Binding-site contacts:
Ligand atom CAC contacts residue THR36 of chain 1.E at 3.9 Å.
Ligand atom OAE contacts residue THR16 of chain 1.E at 3.8 Å.
Ligand atom CAO contacts residue ALA91 of chain 1.E at 4.2 Å (hydrophobic).
Ligand atom OAF contacts residue ALA91 of chain 1.E at 4.1 Å.
Ligand atom OAF contacts residue ALA93 of chain 1.E at 4.1 Å.
Ligand atom CAR contacts residue VAL71 of chain 1.E at 4.3 Å (hydrophobic).
Ligand atom OAE contacts residue GLY13 of chain 1.E at 3.6 Å.
Ligand atom CAA contacts residue ALA93 of chain 1.E at 4.4 Å (hydrophobic).
Ligand atom CAC contacts residue TYR124 of chain 1.E at 3.7 Å (hydrophobic).
Ligand atom CAI contacts residue THR16 of chain 1.E at 3.4 Å.
Ligand atom OAE contacts residue VAL71 of chain 1.E at 4.3 Å.
Ligand atom CAG contacts residue VAL71 of chain 1.E at 4.0 Å (hydrophobic).
Ligand atom CAI contacts residue TRP24 of chain 1.E at 3.8 Å (hydrophobic).
Ligand atom CAG contacts residue LEU120 of chain 1.E at 4.3 Å (hydrophobic).
Ligand atom CAO contacts residue TYR124 of chain 1.E at 3.7 Å (hydrophobic).
Ligand atom CAQ contacts residue VAL71 of chain 1.E at 4.1 Å (hydrophobic).
Ligand atom OAE contacts residue TYR109 of chain 1.E at 4.2 Å.
Ligand atom CAM contacts residue THR16 of chain 1.E at 4.2 Å.
Ligand atom CAL contacts residue TYR124 of chain 1.E at 3.5 Å (hydrophobic).
Ligand atom CAQ contacts residue THR16 of chain 1.E at 4.0 Å.
Ligand atom CAK contacts residue PHE59 of chain 1.E at 4.3 Å (hydrophobic).
Ligand atom OAE contacts residue LEU12 of chain 1.E at 4.0 Å.
Ligand atom CAL contacts residue ALA91 of chain 1.E at 3.7 Å (hydrophobic).
Ligand atom CAU contacts residue ALA91 of chain 1.E at 3.8 Å (hydrophobic).
Ligand atom CAA contacts residue HIS63 of chain 1.E at 4.3 Å.
Ligand atom CAG contacts residue TYR109 of chain 1.E at 4.1 Å (hydrophobic).
Ligand atom CAK contacts residue ILE64 of chain 1.E at 4.3 Å (hydrophobic).
Ligand atom CAJ contacts residue PHE107 of chain 1.E at 3.7 Å (hydrophobic).
Ligand atom CAM contacts residue ILE64 of chain 1.E at 4.2 Å (hydrophobic).
Ligand atom CAC contacts residue THR43 of chain 1.E at 4.0 Å.
Ligand atom CAB contacts residue LEU120 of chain 1.E at 3.9 Å (hydrophobic).
Ligand atom CAL contacts residue VAL103 of chain 1.E at 3.9 Å (hydrophobic).
Ligand atom CAM contacts residue VAL71 of chain 1.E at 4.3 Å (hydrophobic).
Ligand atom CAJ contacts residue ALA91 of chain 1.E at 3.9 Å (hydrophobic).
Ligand atom CAH contacts residue PHE107 of chain 1.E at 3.5 Å (hydrophobic).
Ligand atom CAC contacts residue PHE59 of chain 1.E at 4.4 Å (hydrophobic).
Ligand atom OAD contacts residue THR43 of chain 1.E at 3.5 Å.
Ligand atom CAO contacts residue VAL103 of chain 1.E at 3.9 Å (hydrophobic).
Ligand atom CAB contacts residue THR36 of chain 1.E at 4.2 Å.
Ligand atom CAP contacts residue THR43 of chain 1.E at 4.2 Å.

This protein binds this small molecule.
Small molecule (SMILES): CC(=O)[C@@]1(O)CC[C@H]2[C@@H]3CCC4=CC(=O)CC[C@]4(C)[C@H]3CC[C@@]21C

Sequence of chain 1.E:
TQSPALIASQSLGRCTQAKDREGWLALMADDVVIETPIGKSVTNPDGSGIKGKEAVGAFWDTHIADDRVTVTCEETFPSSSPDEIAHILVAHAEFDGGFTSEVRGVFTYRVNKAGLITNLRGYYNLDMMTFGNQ